The protein below binds the small molecule below.
Small molecule (SMILES): NC(=[NH2+])c1ccc2nc(C(=O)c3nc4ccc(C(N)=[NH2+])cc4[nH]3)[nH]c2c1

Sequence of chain 1.A:
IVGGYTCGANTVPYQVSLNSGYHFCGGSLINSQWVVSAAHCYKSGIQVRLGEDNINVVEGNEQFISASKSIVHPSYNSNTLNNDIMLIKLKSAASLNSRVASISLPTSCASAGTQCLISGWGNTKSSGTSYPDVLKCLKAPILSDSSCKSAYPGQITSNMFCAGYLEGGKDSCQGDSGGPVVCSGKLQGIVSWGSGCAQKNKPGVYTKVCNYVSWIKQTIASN

Binding-site contacts:
Ligand atom C3 contacts residue SER192 of chain 1.A at 3.8 Å.
Ligand atom N4' contacts residue ZN1 of chain 1.E at 2.5 Å.
Ligand atom C4 contacts residue ZN1 of chain 1.E at 3.2 Å.
Ligand atom N1' contacts residue CYS41 of chain 1.A at 3.4 Å.
Ligand atom C1 contacts residue GLY194 of chain 1.A at 3.8 Å.
Ligand atom C6' contacts residue HIS40 of chain 1.A at 3.8 Å.
Ligand atom C6' contacts residue ZN1 of chain 1.E at 3.4 Å.
Ligand atom C9 contacts residue ZN1 of chain 1.E at 3.9 Å.
Ligand atom N1 contacts residue ASP171 of chain 1.A at 3.0 Å (salt-bridge).
Ligand atom N2 contacts residue GLY204 of chain 1.A at 3.6 Å.
Ligand atom N1' contacts residue CYS25 of chain 1.A at 3.0 Å (h-bond).
Ligand atom C6 contacts residue GLY194 of chain 1.A at 3.6 Å.
Ligand atom C4 contacts residue SER192 of chain 1.A at 3.9 Å.
Ligand atom C7 contacts residue GLY196 of chain 1.A at 3.8 Å.
Ligand atom N2 contacts residue SER172 of chain 1.A at 2.8 Å (h-bond).
Ligand atom C7 contacts residue SER172 of chain 1.A at 3.3 Å.
Ligand atom C2 contacts residue VAL191 of chain 1.A at 3.8 Å (hydrophobic).
Ligand atom C2 contacts residue CYS173 of chain 1.A at 3.9 Å (hydrophobic).
Ligand atom N1 contacts residue SER172 of chain 1.A at 3.5 Å (h-bond).
Ligand atom N1 contacts residue CYS197 of chain 1.A at 3.9 Å.
Ligand atom C1 contacts residue TRP193 of chain 1.A at 3.7 Å (hydrophobic).
Ligand atom C7 contacts residue TRP193 of chain 1.A at 3.8 Å (hydrophobic).
Ligand atom N1 contacts residue GLY194 of chain 1.A at 3.8 Å.
Ligand atom C6 contacts residue TRP193 of chain 1.A at 3.8 Å (hydrophobic).
Ligand atom C8' contacts residue ZN1 of chain 1.E at 3.5 Å.
Ligand atom C3 contacts residue SER177 of chain 1.A at 3.9 Å.
Ligand atom C6 contacts residue GLY196 of chain 1.A at 3.7 Å.
Ligand atom C5' contacts residue ZN1 of chain 1.E at 3.2 Å.
Ligand atom N1 contacts residue GLY196 of chain 1.A at 2.6 Å (h-bond).
Ligand atom N2 contacts residue ASP171 of chain 1.A at 3.1 Å (salt-bridge).
Ligand atom C2 contacts residue SER172 of chain 1.A at 3.9 Å.
Ligand atom N3 contacts residue ZN1 of chain 1.E at 2.4 Å.
Ligand atom N3 contacts residue SER177 of chain 1.A at 3.8 Å.
Ligand atom N2 contacts residue TRP193 of chain 1.A at 3.6 Å (h-bond).
Ligand atom C7' contacts residue HIS40 of chain 1.A at 3.7 Å.
Ligand atom C3 contacts residue ZN1 of chain 1.E at 3.5 Å.
Ligand atom C7 contacts residue ASP171 of chain 1.A at 3.7 Å.
Ligand atom N1' contacts residue HIS40 of chain 1.A at 3.4 Å (h-bond).
Ligand atom C3 contacts residue CYS173 of chain 1.A at 3.8 Å (hydrophobic).
Ligand atom C8 contacts residue ZN1 of chain 1.E at 3.4 Å.